The small molecule below binds the protein below.
Small molecule (SMILES): CC(=O)N[C@@H]1[C@@H](O)[C@H](O)[C@@H](CO)O[C@H]1O

Binding-site contacts:
Ligand atom C7 contacts residue ASN280 of chain 1.A at 3.5 Å.
Ligand atom O5 contacts residue ILE301 of chain 1.A at 3.7 Å.
Ligand atom C8 contacts residue GLN415 of chain 1.A at 3.7 Å.
Ligand atom C2 contacts residue ASN280 of chain 1.A at 2.5 Å.
Ligand atom C5 contacts residue ASN280 of chain 1.A at 3.8 Å.
Ligand atom O7 contacts residue ASN280 of chain 1.A at 3.7 Å.
Ligand atom C8 contacts residue GLY414 of chain 1.A at 4.1 Å.
Ligand atom O7 contacts residue GLN415 of chain 1.A at 3.8 Å.
Ligand atom C3 contacts residue ASN280 of chain 1.A at 3.9 Å.
Ligand atom O5 contacts residue ASN280 of chain 1.A at 2.5 Å (h-bond).
Ligand atom C8 contacts residue ASN280 of chain 1.A at 4.0 Å.
Ligand atom C1 contacts residue ASN280 of chain 1.A at 1.5 Å.
Ligand atom C4 contacts residue ASN280 of chain 1.A at 4.4 Å.
Ligand atom C5 contacts residue ILE301 of chain 1.A at 4.5 Å (hydrophobic).
Ligand atom C1 contacts residue ILE301 of chain 1.A at 3.8 Å (hydrophobic).
Ligand atom N2 contacts residue ASN280 of chain 1.A at 3.0 Å (h-bond).
Ligand atom C7 contacts residue GLN415 of chain 1.A at 4.2 Å.

Sequence of chain 1.A:
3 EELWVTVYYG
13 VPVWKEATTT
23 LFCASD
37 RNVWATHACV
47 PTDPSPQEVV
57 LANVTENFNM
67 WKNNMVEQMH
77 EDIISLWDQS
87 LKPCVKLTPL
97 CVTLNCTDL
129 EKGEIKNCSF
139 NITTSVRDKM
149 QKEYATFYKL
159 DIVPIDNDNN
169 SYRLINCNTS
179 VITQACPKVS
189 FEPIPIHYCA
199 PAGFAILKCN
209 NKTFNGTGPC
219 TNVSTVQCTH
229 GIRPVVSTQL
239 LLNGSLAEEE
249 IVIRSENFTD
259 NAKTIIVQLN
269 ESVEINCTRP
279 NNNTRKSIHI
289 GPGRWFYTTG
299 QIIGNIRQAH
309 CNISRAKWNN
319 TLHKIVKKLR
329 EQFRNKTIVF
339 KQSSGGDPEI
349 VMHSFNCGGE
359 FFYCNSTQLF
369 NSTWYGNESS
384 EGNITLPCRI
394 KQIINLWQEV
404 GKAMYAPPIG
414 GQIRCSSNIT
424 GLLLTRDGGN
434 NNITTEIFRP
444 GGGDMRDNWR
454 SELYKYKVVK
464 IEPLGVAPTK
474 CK